Sequence of chain 1.A:
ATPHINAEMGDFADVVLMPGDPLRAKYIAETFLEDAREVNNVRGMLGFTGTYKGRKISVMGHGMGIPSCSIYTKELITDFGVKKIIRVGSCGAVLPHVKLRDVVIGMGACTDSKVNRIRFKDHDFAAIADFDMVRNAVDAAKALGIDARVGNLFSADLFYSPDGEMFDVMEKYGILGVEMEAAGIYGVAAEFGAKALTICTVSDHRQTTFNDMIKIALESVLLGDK

Binding-site contacts:
Ligand atom O2' contacts residue PO41 of chain 1.D at 3.4 Å (h-bond).
Ligand atom C5' contacts residue MET65 of chain 1.A at 3.4 Å (hydrophobic).
Ligand atom O6 contacts residue GLY93 of chain 1.A at 3.3 Å.
Ligand atom C3' contacts residue MET181 of chain 1.A at 3.8 Å (hydrophobic).
Ligand atom O2' contacts residue ARG88 of chain 1.A at 2.7 Å (salt-bridge).
Ligand atom O3' contacts residue GLU182 of chain 1.A at 3.0 Å (salt-bridge).
Ligand atom C4 contacts residue VAL179 of chain 1.A at 3.7 Å (hydrophobic).
Ligand atom C1' contacts residue SER91 of chain 1.A at 3.3 Å.
Ligand atom O2' contacts residue GLU180 of chain 1.A at 3.8 Å.
Ligand atom C6 contacts residue VAL179 of chain 1.A at 3.6 Å (hydrophobic).
Ligand atom N3 contacts residue VAL179 of chain 1.A at 3.7 Å.
Ligand atom C5 contacts residue VAL179 of chain 1.A at 3.6 Å (hydrophobic).
Ligand atom O4' contacts residue PO41 of chain 1.D at 3.0 Å (h-bond).
Ligand atom C6 contacts residue GLY93 of chain 1.A at 3.6 Å.
Ligand atom C9 contacts residue SER91 of chain 1.A at 3.3 Å.
Ligand atom C2' contacts residue GLU182 of chain 1.A at 3.3 Å.
Ligand atom N7 contacts residue CYS92 of chain 1.A at 3.4 Å.
Ligand atom O2' contacts residue MET181 of chain 1.A at 3.8 Å.
Ligand atom O2' contacts residue SER91 of chain 1.A at 3.7 Å.
Ligand atom O3' contacts residue MET65 of chain 1.A at 3.7 Å.
Ligand atom O3' contacts residue PO41 of chain 1.D at 3.3 Å (h-bond).
Ligand atom C4' contacts residue PO41 of chain 1.D at 3.7 Å.
Ligand atom O4' contacts residue SER91 of chain 1.A at 3.8 Å.
Ligand atom C1' contacts residue PO41 of chain 1.D at 3.5 Å.
Ligand atom C3' contacts residue GLU182 of chain 1.A at 3.6 Å.
Ligand atom N7 contacts residue SER91 of chain 1.A at 3.7 Å.
Ligand atom N8 contacts residue CYS92 of chain 1.A at 3.4 Å (h-bond).
Ligand atom C2 contacts residue VAL179 of chain 1.A at 3.7 Å (hydrophobic).
Ligand atom N7 contacts residue SER204 of chain 1.A at 3.4 Å (h-bond).
Ligand atom O5' contacts residue PHE160 of chain 1.A at 3.4 Å.
Ligand atom N8 contacts residue SER91 of chain 1.A at 2.6 Å (h-bond).
Ligand atom C5' contacts residue HIS5 of chain 2.A at 3.5 Å.
Ligand atom C5 contacts residue GLY93 of chain 1.A at 3.7 Å.
Ligand atom C2 contacts residue PHE160 of chain 1.A at 3.6 Å (hydrophobic).
Ligand atom N3 contacts residue GLU180 of chain 1.A at 3.6 Å.
Ligand atom O6 contacts residue ASP205 of chain 1.A at 3.2 Å (salt-bridge).
Ligand atom O2' contacts residue GLU182 of chain 1.A at 2.4 Å (salt-bridge).
Ligand atom N1 contacts residue VAL179 of chain 1.A at 3.6 Å (h-bond).
Ligand atom O5' contacts residue HIS5 of chain 2.A at 2.7 Å (h-bond).
Ligand atom N7 contacts residue GLY93 of chain 1.A at 3.6 Å.

Sequence of chain 2.A:
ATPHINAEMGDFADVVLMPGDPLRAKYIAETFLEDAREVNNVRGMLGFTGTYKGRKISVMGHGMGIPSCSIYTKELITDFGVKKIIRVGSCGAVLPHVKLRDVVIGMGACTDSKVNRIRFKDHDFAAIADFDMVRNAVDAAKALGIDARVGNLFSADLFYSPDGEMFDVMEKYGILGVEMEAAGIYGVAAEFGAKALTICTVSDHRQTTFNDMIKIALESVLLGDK

A protein and the small-molecule ligand that binds it are described below.
Small molecule (SMILES): O=c1[nH]cnc2c([C@@H]3O[C@H](CO)[C@@H](O)[C@H]3O)n[nH]c12